Binding-site contacts:
Ligand atom O5 contacts residue TRP388 of chain 1.D at 4.1 Å.
Ligand atom C5 contacts residue TRP388 of chain 1.D at 4.1 Å (hydrophobic).
Ligand atom C2 contacts residue ASN332 of chain 1.D at 2.4 Å.
Ligand atom C5 contacts residue ASN332 of chain 1.D at 3.7 Å.
Ligand atom C1 contacts residue ASN332 of chain 1.D at 1.4 Å.
Ligand atom O5 contacts residue ASN332 of chain 1.D at 2.4 Å (h-bond).
Ligand atom C8 contacts residue LYS328 of chain 1.D at 4.1 Å.
Ligand atom C1 contacts residue TRP388 of chain 1.D at 3.9 Å (hydrophobic).
Ligand atom O7 contacts residue ASN332 of chain 1.D at 3.7 Å.
Ligand atom C4 contacts residue ASN332 of chain 1.D at 4.1 Å.
Ligand atom N2 contacts residue ASN332 of chain 1.D at 2.8 Å (h-bond).
Ligand atom C8 contacts residue ASN332 of chain 1.D at 4.1 Å.
Ligand atom C3 contacts residue ASN332 of chain 1.D at 3.7 Å.
Ligand atom C7 contacts residue ASN332 of chain 1.D at 3.4 Å.

Sequence of chain 1.D:
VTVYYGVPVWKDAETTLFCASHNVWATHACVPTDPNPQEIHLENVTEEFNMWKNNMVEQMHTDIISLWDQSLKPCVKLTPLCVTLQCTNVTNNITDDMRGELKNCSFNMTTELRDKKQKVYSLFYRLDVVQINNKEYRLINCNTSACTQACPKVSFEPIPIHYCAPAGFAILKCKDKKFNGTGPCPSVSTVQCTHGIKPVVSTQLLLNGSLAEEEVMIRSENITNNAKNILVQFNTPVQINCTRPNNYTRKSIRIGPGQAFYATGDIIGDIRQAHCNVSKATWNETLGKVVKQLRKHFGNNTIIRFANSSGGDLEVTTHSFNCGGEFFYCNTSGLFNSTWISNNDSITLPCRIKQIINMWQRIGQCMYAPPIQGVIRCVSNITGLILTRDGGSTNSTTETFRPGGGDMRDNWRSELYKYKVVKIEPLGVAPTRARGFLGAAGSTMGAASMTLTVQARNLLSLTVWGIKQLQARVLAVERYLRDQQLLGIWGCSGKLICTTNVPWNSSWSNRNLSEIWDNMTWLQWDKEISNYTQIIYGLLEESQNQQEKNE

A protein and the small-molecule ligand that binds it are described below.
Small molecule (SMILES): CC(=O)N[C@@H]1[C@@H](O)[C@H](O)[C@@H](CO)O[C@H]1O